Sequence of chain 1.H:
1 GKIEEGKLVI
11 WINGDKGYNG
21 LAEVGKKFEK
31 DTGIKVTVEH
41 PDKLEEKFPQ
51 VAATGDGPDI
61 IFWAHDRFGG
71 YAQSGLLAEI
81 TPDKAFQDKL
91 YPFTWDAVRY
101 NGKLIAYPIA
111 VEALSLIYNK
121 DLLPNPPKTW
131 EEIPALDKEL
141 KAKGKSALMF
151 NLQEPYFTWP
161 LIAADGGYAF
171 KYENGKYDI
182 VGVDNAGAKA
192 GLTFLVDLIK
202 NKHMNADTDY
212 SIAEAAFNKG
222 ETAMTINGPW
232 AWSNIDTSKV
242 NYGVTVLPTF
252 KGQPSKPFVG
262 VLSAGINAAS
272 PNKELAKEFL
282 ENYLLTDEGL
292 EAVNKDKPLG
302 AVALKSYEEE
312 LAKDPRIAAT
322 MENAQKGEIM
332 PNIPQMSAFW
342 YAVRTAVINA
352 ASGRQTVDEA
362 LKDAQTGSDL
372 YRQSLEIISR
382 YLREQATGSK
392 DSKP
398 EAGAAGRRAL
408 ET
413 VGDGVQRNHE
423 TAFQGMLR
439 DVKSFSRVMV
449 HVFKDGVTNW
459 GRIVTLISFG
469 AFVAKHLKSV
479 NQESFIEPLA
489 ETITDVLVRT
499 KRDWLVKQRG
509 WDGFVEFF

A protein and the small-molecule ligand that binds it are described below.
Small molecule (SMILES): Cc1cc(OCCCc2c3n(c4c(-c5c(C)nn(C)c5C)c(Cl)ccc24)CCCN(c2cc(C(=O)O)cc4c2ccn4C)C3=O)cc(C)c1Cl

Binding-site contacts:
Ligand atom C02 contacts residue 6AK1 of chain 1.NA at 4.1 Å.
Ligand atom C19 contacts residue 6AK1 of chain 1.MA at 3.9 Å.
Ligand atom C16 contacts residue 6AK1 of chain 1.MA at 4.0 Å.
Ligand atom C14 contacts residue 6AK1 of chain 1.NA at 3.7 Å.
Ligand atom N05 contacts residue 6AK1 of chain 1.NA at 4.2 Å.
Ligand atom O01 contacts residue 6AK1 of chain 1.MA at 3.4 Å.
Ligand atom C05 contacts residue 6AK1 of chain 1.MA at 3.7 Å.
Ligand atom N02 contacts residue 6AK1 of chain 1.NA at 3.9 Å.
Ligand atom C21 contacts residue GLN326 of chain 1.H at 3.5 Å.
Ligand atom C18 contacts residue 6AK1 of chain 1.NA at 3.5 Å.
Ligand atom C13 contacts residue TYR168 of chain 1.H at 3.3 Å (hydrophobic).
Ligand atom C31 contacts residue TYR168 of chain 1.H at 4.1 Å (hydrophobic).
Ligand atom N04 contacts residue 6AK1 of chain 1.MA at 3.8 Å.
Ligand atom C01 contacts residue 6AK1 of chain 1.NA at 4.1 Å.
Ligand atom C38 contacts residue 6AK1 of chain 1.NA at 3.2 Å.
Ligand atom CL contacts residue 6AK1 of chain 1.MA at 3.5 Å.
Ligand atom C03 contacts residue 6AK1 of chain 1.NA at 4.1 Å.
Ligand atom C05 contacts residue 6AK1 of chain 1.NA at 4.1 Å.
Ligand atom C34 contacts residue TYR168 of chain 1.H at 4.2 Å (hydrophobic).
Ligand atom C04 contacts residue 6AK1 of chain 1.MA at 3.5 Å.
Ligand atom C17 contacts residue 6AK1 of chain 1.NA at 4.0 Å.
Ligand atom O02 contacts residue 6AK1 of chain 1.NA at 3.3 Å.
Ligand atom C16 contacts residue 6AK1 of chain 1.NA at 4.1 Å.
Ligand atom C07 contacts residue 6AK1 of chain 1.NA at 4.1 Å.
Ligand atom C12 contacts residue 6AK1 of chain 1.NA at 3.5 Å.
Ligand atom C30 contacts residue TYR168 of chain 1.H at 4.2 Å (hydrophobic).
Ligand atom C04 contacts residue 6AK1 of chain 1.NA at 4.1 Å.
Ligand atom C11 contacts residue 6AK1 of chain 1.NA at 3.7 Å.
Ligand atom C16 contacts residue ILE330 of chain 1.H at 3.5 Å (hydrophobic).
Ligand atom C06 contacts residue 6AK1 of chain 1.NA at 4.1 Å.
Ligand atom N03 contacts residue 6AK1 of chain 1.NA at 4.2 Å.
Ligand atom C15 contacts residue TYR168 of chain 1.H at 3.2 Å (hydrophobic).
Ligand atom C25 contacts residue 6AK1 of chain 1.MA at 3.9 Å.
Ligand atom N03 contacts residue 6AK1 of chain 1.MA at 4.0 Å.
Ligand atom C21 contacts residue 6AK1 of chain 1.MA at 3.7 Å.
Ligand atom C39 contacts residue 6AK1 of chain 1.NA at 3.5 Å.
Ligand atom C20 contacts residue 6AK1 of chain 1.MA at 3.6 Å.
Ligand atom C26 contacts residue 6AK1 of chain 1.MA at 4.0 Å.
Ligand atom C33 contacts residue TYR168 of chain 1.H at 4.0 Å (hydrophobic).
Ligand atom C03 contacts residue 6AK1 of chain 1.MA at 3.9 Å.